Binding-site contacts:
Ligand atom C2 contacts residue TYR64 of chain 1.A at 3.0 Å (hydrophobic).
Ligand atom N1 contacts residue GLU258 of chain 1.A at 2.5 Å (salt-bridge).
Ligand atom N3 contacts residue TYR217 of chain 1.A at 3.1 Å (h-bond).
Ligand atom N3 contacts residue TYR64 of chain 1.A at 3.1 Å.
Ligand atom O2' contacts residue GLN22 of chain 1.A at 2.3 Å (h-bond).
Ligand atom O2' contacts residue ARG26 of chain 1.A at 2.4 Å (salt-bridge).
Ligand atom N7 contacts residue TYR64 of chain 1.A at 3.2 Å.
Ligand atom C6 contacts residue TYR320 of chain 1.A at 3.3 Å (hydrophobic).
Ligand atom O4 contacts residue GLN220 of chain 1.A at 2.8 Å (h-bond).
Ligand atom C6 contacts residue TYR320 of chain 1.A at 3.2 Å (hydrophobic).
Ligand atom N2 contacts residue SER254 of chain 1.A at 2.9 Å (h-bond).
Ligand atom O2 contacts residue TYR217 of chain 1.A at 3.3 Å.
Ligand atom N1 contacts residue GLN29 of chain 1.A at 2.5 Å (h-bond).
Ligand atom C6 contacts residue GLN29 of chain 1.A at 3.2 Å.
Ligand atom N3 contacts residue ASN319 of chain 1.A at 2.6 Å (h-bond).
Ligand atom O4 contacts residue GLN323 of chain 1.A at 3.1 Å (h-bond).
Ligand atom O4' contacts residue LYS251 of chain 1.A at 3.2 Å (salt-bridge).
Ligand atom C2 contacts residue GLU258 of chain 1.A at 3.0 Å.
Ligand atom O2 contacts residue ASN216 of chain 1.A at 2.9 Å (h-bond).
Ligand atom C2 contacts residue TYR217 of chain 1.A at 3.0 Å (hydrophobic).
Ligand atom C4 contacts residue LYS387 of chain 1.A at 3.2 Å.
Ligand atom N2 contacts residue GLU258 of chain 1.A at 2.6 Å (salt-bridge).
Ligand atom O4 contacts residue ASN255 of chain 1.A at 3.2 Å.
Ligand atom N7 contacts residue TYR217 of chain 1.A at 3.2 Å.
Ligand atom N1 contacts residue TYR320 of chain 1.A at 3.1 Å (h-bond).
Ligand atom C8 contacts residue TYR217 of chain 1.A at 3.3 Å (hydrophobic).
Ligand atom O2 contacts residue ASN319 of chain 1.A at 3.3 Å (h-bond).
Ligand atom C2 contacts residue GLN184 of chain 1.A at 3.1 Å.
Ligand atom O4 contacts residue LYS387 of chain 1.A at 2.6 Å (salt-bridge).
Ligand atom O4 contacts residue GLN67 of chain 1.A at 2.4 Å (h-bond).
Ligand atom O2 contacts residue TYR97 of chain 1.A at 3.1 Å.
Ligand atom N1 contacts residue GLN184 of chain 1.A at 2.8 Å (h-bond).
Ligand atom OP1 contacts residue ARG100 of chain 1.A at 3.2 Å (salt-bridge).
Ligand atom N3 contacts residue ASN63 of chain 1.A at 2.8 Å (h-bond).
Ligand atom C2 contacts residue TYR320 of chain 1.A at 3.1 Å (hydrophobic).
Ligand atom O2 contacts residue PHE252 of chain 1.A at 3.1 Å.
Ligand atom N3 contacts residue ASN216 of chain 1.A at 2.9 Å (h-bond).
Ligand atom N1 contacts residue TYR217 of chain 1.A at 3.1 Å (h-bond).
Ligand atom N3 contacts residue TYR320 of chain 1.A at 3.1 Å.
Ligand atom N6 contacts residue GLN29 of chain 1.A at 2.7 Å (h-bond).

Sequence of chain 1.A:
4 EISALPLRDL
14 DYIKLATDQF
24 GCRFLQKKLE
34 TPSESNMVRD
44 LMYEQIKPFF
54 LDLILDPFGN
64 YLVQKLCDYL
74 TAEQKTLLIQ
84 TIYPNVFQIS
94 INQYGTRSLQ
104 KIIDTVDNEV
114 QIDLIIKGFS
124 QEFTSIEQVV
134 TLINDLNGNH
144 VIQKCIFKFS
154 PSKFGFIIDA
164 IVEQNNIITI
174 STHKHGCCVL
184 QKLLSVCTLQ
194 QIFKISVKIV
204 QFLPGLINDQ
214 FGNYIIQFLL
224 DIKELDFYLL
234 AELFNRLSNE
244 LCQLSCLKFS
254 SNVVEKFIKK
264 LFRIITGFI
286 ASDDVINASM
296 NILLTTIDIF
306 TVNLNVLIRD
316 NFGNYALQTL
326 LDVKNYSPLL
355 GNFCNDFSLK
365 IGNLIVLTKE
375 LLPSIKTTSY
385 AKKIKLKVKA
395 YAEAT

This protein binds this small molecule.
Small molecule (SMILES): Nc1nc(=O)c2ncn([C@@H]3O[C@H](CO[P](=O)(O)O[C@H]4[C@@H](O)[C@H](n5ccc(=O)[nH]c5=O)O[C@@H]4CO)[C@@H](O[P](=O)(O)OC[C@H]4O[C@@H](n5ccc(=O)[nH]c5=O)[C@H](O)[C@@H]4O[P](=O)(O)OC[C@H]4O[C@@H](n5cnc6c(N)ncnc65)[C@H](O)[C@@H]4O[P](=O)(O)OC[C@H]4O[C@@H](n5cnc6c(N)ncnc65)[C@H](O)[C@@H]4OP(=O)(O)O)[C@H]3O)c2[nH]1.Nc1ncnc2c1ncn2[C@@H]1O[C@H](CO[P](=O)(O)O[C@H]2[C@@H](O)[C@H](n3ccc(=O)[nH]c3=O)O[C@@H]2COP(=O)=O)[C@@H](O)[C@H]1O